Sequence of chain 29.E:
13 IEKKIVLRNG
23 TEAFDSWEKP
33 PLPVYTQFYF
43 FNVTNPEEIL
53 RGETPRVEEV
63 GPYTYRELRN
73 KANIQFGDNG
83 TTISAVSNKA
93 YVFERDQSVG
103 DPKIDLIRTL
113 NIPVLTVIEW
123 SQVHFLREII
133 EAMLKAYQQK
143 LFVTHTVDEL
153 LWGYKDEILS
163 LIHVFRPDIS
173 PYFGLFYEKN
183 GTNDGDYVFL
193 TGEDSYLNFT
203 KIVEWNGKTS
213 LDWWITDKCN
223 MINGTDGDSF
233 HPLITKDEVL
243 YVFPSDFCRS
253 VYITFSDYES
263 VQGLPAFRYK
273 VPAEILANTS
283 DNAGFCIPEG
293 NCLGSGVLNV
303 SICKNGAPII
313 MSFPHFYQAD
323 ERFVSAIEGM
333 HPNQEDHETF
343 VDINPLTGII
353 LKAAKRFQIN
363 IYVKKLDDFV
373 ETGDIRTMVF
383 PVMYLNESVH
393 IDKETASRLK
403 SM

A protein and the small-molecule ligand that binds it are described below.
Small molecule (SMILES): CC(=O)N[C@H]1[C@H](O[C@H]2[C@H](O)[C@@H](NC(C)=O)CO[C@@H]2CO)O[C@H](CO)[C@@H](O)[C@@H]1O

Binding-site contacts:
Ligand atom C1 contacts residue ASN182 of chain 29.E at 1.4 Å.
Ligand atom O7 contacts residue TRP154 of chain 29.E at 4.5 Å.
Ligand atom O7 contacts residue ASN182 of chain 29.E at 2.9 Å (h-bond).
Ligand atom C3 contacts residue TYR93 of chain 29.E at 3.8 Å (hydrophobic).
Ligand atom C3 contacts residue VAL94 of chain 29.E at 4.4 Å (hydrophobic).
Ligand atom C8 contacts residue TYR93 of chain 29.E at 4.4 Å (hydrophobic).
Ligand atom C7 contacts residue ASN182 of chain 29.E at 3.1 Å.
Ligand atom C5 contacts residue ASN182 of chain 29.E at 3.6 Å.
Ligand atom C2 contacts residue ASN182 of chain 29.E at 2.5 Å.
Ligand atom O5 contacts residue ASN182 of chain 29.E at 2.4 Å (h-bond).
Ligand atom O7 contacts residue LEU70 of chain 29.E at 3.7 Å.
Ligand atom N2 contacts residue TYR93 of chain 29.E at 3.3 Å (h-bond).
Ligand atom O7 contacts residue VAL94 of chain 29.E at 3.5 Å.
Ligand atom C8 contacts residue TRP154 of chain 29.E at 3.6 Å (hydrophobic).
Ligand atom C8 contacts residue ASP150 of chain 29.E at 4.3 Å.
Ligand atom C2 contacts residue VAL94 of chain 29.E at 4.3 Å (hydrophobic).
Ligand atom C7 contacts residue TYR93 of chain 29.E at 4.3 Å (hydrophobic).
Ligand atom C7 contacts residue TRP154 of chain 29.E at 4.5 Å (hydrophobic).
Ligand atom C1 contacts residue TYR93 of chain 29.E at 3.8 Å (hydrophobic).
Ligand atom O4 contacts residue VAL94 of chain 29.E at 3.7 Å.
Ligand atom C4 contacts residue ASN182 of chain 29.E at 4.3 Å.
Ligand atom O3 contacts residue VAL94 of chain 29.E at 4.5 Å.
Ligand atom N2 contacts residue ASN182 of chain 29.E at 2.9 Å (h-bond).
Ligand atom C8 contacts residue ASN182 of chain 29.E at 4.3 Å.
Ligand atom C2 contacts residue TYR93 of chain 29.E at 3.8 Å (hydrophobic).
Ligand atom C3 contacts residue ASN182 of chain 29.E at 3.8 Å.